Sequence of chain 1.B:
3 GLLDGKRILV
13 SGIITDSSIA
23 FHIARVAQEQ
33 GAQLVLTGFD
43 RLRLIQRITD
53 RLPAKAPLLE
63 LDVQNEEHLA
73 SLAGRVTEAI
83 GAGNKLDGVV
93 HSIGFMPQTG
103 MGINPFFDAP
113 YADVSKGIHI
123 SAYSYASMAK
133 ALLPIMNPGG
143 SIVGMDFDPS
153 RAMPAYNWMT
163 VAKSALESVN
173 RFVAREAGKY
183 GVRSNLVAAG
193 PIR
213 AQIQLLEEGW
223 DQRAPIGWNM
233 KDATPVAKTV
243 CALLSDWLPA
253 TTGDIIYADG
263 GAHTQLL

Binding-site contacts:
Ligand atom C03 contacts residue TYR158 of chain 1.B at 3.9 Å (hydrophobic).
Ligand atom C10 contacts residue MET98 of chain 1.B at 4.5 Å (hydrophobic).
Ligand atom C02 contacts residue MET161 of chain 1.B at 4.4 Å (hydrophobic).
Ligand atom N06 contacts residue MET161 of chain 1.B at 4.5 Å.
Ligand atom C12 contacts residue MET161 of chain 1.B at 4.1 Å (hydrophobic).
Ligand atom C01 contacts residue LYS165 of chain 1.B at 4.2 Å.
Ligand atom C04 contacts residue NAD1 of chain 1.E at 4.0 Å.
Ligand atom C07 contacts residue GLY96 of chain 1.B at 4.3 Å.
Ligand atom C12 contacts residue PHE97 of chain 1.B at 4.4 Å (hydrophobic).
Ligand atom N05 contacts residue NAD1 of chain 1.E at 4.0 Å.
Ligand atom N06 contacts residue NAD1 of chain 1.E at 3.6 Å.
Ligand atom C03 contacts residue NAD1 of chain 1.E at 3.5 Å.
Ligand atom C04 contacts residue MET103 of chain 1.B at 4.3 Å (hydrophobic).
Ligand atom C12 contacts residue MET103 of chain 1.B at 3.7 Å (hydrophobic).
Ligand atom C07 contacts residue MET161 of chain 1.B at 4.4 Å (hydrophobic).
Ligand atom N14 contacts residue MET161 of chain 1.B at 3.8 Å.
Ligand atom C07 contacts residue NAD1 of chain 1.E at 3.8 Å.
Ligand atom C12 contacts residue MET98 of chain 1.B at 3.8 Å (hydrophobic).
Ligand atom C08 contacts residue GLY96 of chain 1.B at 4.0 Å.
Ligand atom C11 contacts residue PHE97 of chain 1.B at 3.9 Å (hydrophobic).
Ligand atom C02 contacts residue TYR158 of chain 1.B at 4.2 Å (hydrophobic).
Ligand atom C01 contacts residue TYR158 of chain 1.B at 3.9 Å (hydrophobic).
Ligand atom C08 contacts residue PHE97 of chain 1.B at 4.5 Å (hydrophobic).
Ligand atom C13 contacts residue MET103 of chain 1.B at 3.8 Å (hydrophobic).
Ligand atom C13 contacts residue MET161 of chain 1.B at 3.6 Å (hydrophobic).
Ligand atom C11 contacts residue MET98 of chain 1.B at 3.7 Å (hydrophobic).
Ligand atom C10 contacts residue PHE97 of chain 1.B at 3.8 Å (hydrophobic).
Ligand atom N14 contacts residue NAD1 of chain 1.E at 2.8 Å (h-bond).
Ligand atom C01 contacts residue PHE149 of chain 1.B at 3.6 Å (hydrophobic).
Ligand atom C09 contacts residue NAD1 of chain 1.E at 4.2 Å.
Ligand atom C09 contacts residue GLY96 of chain 1.B at 3.5 Å.
Ligand atom C01 contacts residue MET161 of chain 1.B at 4.0 Å (hydrophobic).
Ligand atom C09 contacts residue PHE97 of chain 1.B at 4.2 Å (hydrophobic).
Ligand atom C01 contacts residue NAD1 of chain 1.E at 3.8 Å.
Ligand atom C03 contacts residue MET103 of chain 1.B at 4.2 Å (hydrophobic).
Ligand atom C10 contacts residue GLY96 of chain 1.B at 4.1 Å.
Ligand atom C08 contacts residue MET161 of chain 1.B at 4.1 Å (hydrophobic).
Ligand atom C02 contacts residue NAD1 of chain 1.E at 3.6 Å.

This protein binds this small molecule.
Small molecule (SMILES): Cc1cc(N)n(Cc2ccccc2)n1